Sequence of chain 1.F:
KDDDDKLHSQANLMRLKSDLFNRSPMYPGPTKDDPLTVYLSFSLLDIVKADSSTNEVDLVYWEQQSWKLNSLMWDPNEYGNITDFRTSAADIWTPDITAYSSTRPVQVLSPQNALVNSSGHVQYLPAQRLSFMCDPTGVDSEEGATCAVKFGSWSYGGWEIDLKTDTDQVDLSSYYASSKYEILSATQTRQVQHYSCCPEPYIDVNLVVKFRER

Sequence of chain 1.J:
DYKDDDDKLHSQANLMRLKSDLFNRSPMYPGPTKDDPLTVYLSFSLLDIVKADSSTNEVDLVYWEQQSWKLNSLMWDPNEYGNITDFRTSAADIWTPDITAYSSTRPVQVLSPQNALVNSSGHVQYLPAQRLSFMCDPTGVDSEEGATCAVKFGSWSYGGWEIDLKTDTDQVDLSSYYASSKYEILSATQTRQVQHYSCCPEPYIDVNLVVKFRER

This protein binds this small molecule.
Small molecule (SMILES): CCN1C[C@]2(COC(=O)c3ccccc3N3C(=O)C[C@H](C)C3=O)CC[C@H](OC)[C@@]34[C@@H]5C[C@H]6[C@H](OC)[C@@H]5[C@](O)(C[C@@H]6OC)[C@@](O)([C@@H](OC)[C@H]23)[C@@H]14

Binding-site contacts:
Ligand atom O14 contacts residue TYR102 of chain 1.F at 3.4 Å.
Ligand atom C2 contacts residue TYR102 of chain 1.F at 3.5 Å (hydrophobic).
Ligand atom C13 contacts residue TYR102 of chain 1.F at 3.2 Å (hydrophobic).
Ligand atom C29 contacts residue TYR197 of chain 1.F at 3.6 Å (hydrophobic).
Ligand atom C23 contacts residue TRP156 of chain 1.F at 3.7 Å (hydrophobic).
Ligand atom O8 contacts residue SER176 of chain 1.J at 3.2 Å (h-bond).
Ligand atom C19 contacts residue TYR204 of chain 1.F at 3.7 Å (hydrophobic).
Ligand atom C22 contacts residue TYR204 of chain 1.F at 3.6 Å (hydrophobic).
Ligand atom C2 contacts residue TYR197 of chain 1.F at 3.4 Å (hydrophobic).
Ligand atom C1 contacts residue TYR102 of chain 1.F at 3.4 Å (hydrophobic).
Ligand atom C4 contacts residue ASP206 of chain 1.F at 3.6 Å.
Ligand atom O13 contacts residue TRP64 of chain 1.J at 3.6 Å.
Ligand atom C22 contacts residue SER157 of chain 1.F at 3.8 Å.
Ligand atom C3 contacts residue GLN195 of chain 1.F at 3.8 Å.
Ligand atom C21 contacts residue TYR102 of chain 1.F at 3.5 Å (hydrophobic).
Ligand atom O11 contacts residue TYR102 of chain 1.F at 3.3 Å.
Ligand atom C24 contacts residue TRP156 of chain 1.F at 3.1 Å (hydrophobic).
Ligand atom C22 contacts residue TRP156 of chain 1.F at 3.5 Å (hydrophobic).
Ligand atom C29 contacts residue TRP64 of chain 1.J at 3.3 Å (hydrophobic).
Ligand atom C11 contacts residue TYR102 of chain 1.F at 3.9 Å (hydrophobic).
Ligand atom C37 contacts residue GLN125 of chain 1.J at 3.6 Å.
Ligand atom C21 contacts residue SER155 of chain 1.F at 3.8 Å.
Ligand atom C3 contacts residue ASP206 of chain 1.F at 3.3 Å.
Ligand atom C12 contacts residue TYR102 of chain 1.F at 3.2 Å (hydrophobic).
Ligand atom C33 contacts residue TYR204 of chain 1.F at 3.5 Å (hydrophobic).
Ligand atom C22 contacts residue TYR158 of chain 1.F at 3.7 Å (hydrophobic).
Ligand atom N23 contacts residue TRP156 of chain 1.F at 3.2 Å (h-bond).
Ligand atom C25 contacts residue TRP156 of chain 1.F at 3.2 Å (hydrophobic).
Ligand atom O13 contacts residue TYR102 of chain 1.F at 3.5 Å.
Ligand atom O11 contacts residue LYS152 of chain 1.F at 3.7 Å.
Ligand atom C9 contacts residue SER176 of chain 1.J at 3.7 Å.
Ligand atom C20 contacts residue TYR204 of chain 1.F at 3.8 Å (hydrophobic).
Ligand atom C5 contacts residue LYS152 of chain 1.F at 3.4 Å.
Ligand atom C4 contacts residue LYS152 of chain 1.F at 3.4 Å.
Ligand atom O28 contacts residue TRP64 of chain 1.J at 3.8 Å.
Ligand atom O27 contacts residue LEU127 of chain 1.J at 3.4 Å.
Ligand atom C39 contacts residue CYS199 of chain 1.F at 3.6 Å (hydrophobic).
Ligand atom O19 contacts residue TRP156 of chain 1.F at 3.0 Å (h-bond).
Ligand atom C3 contacts residue TYR197 of chain 1.F at 3.7 Å (hydrophobic).
Ligand atom C1 contacts residue TYR197 of chain 1.F at 3.7 Å (hydrophobic).